Binding-site contacts:
Ligand atom CAR contacts residue GLN227 of chain 1.A at 4.0 Å.
Ligand atom CAI contacts residue THR169 of chain 1.A at 4.0 Å.
Ligand atom CAQ contacts residue LEU172 of chain 1.A at 4.0 Å (hydrophobic).
Ligand atom CAX contacts residue THR509 of chain 1.A at 3.8 Å.
Ligand atom CAE contacts residue LEU176 of chain 1.A at 3.8 Å (hydrophobic).
Ligand atom CBB contacts residue LEU176 of chain 1.A at 3.8 Å (hydrophobic).
Ligand atom CAU contacts residue TRP517 of chain 1.A at 3.8 Å (hydrophobic).
Ligand atom CAR contacts residue ALA513 of chain 1.A at 3.7 Å (hydrophobic).
Ligand atom CAC contacts residue LEU518 of chain 1.A at 3.7 Å (hydrophobic).
Ligand atom CAX contacts residue GLN227 of chain 1.A at 3.6 Å.
Ligand atom CAT contacts residue LEU510 of chain 1.A at 4.1 Å (hydrophobic).
Ligand atom CAR contacts residue LEU510 of chain 1.A at 3.8 Å (hydrophobic).
Ligand atom CAK contacts residue LEU172 of chain 1.A at 3.8 Å (hydrophobic).
Ligand atom CAX contacts residue ASN230 of chain 1.A at 4.0 Å.
Ligand atom CAS contacts residue ALA513 of chain 1.A at 4.1 Å (hydrophobic).
Ligand atom OAW contacts residue GLN227 of chain 1.A at 3.9 Å.
Ligand atom OAF contacts residue THR509 of chain 1.A at 4.0 Å.
Ligand atom OAF contacts residue GLN227 of chain 1.A at 2.9 Å (h-bond).
Ligand atom CAL contacts residue ASN230 of chain 1.A at 4.0 Å.
Ligand atom CAC contacts residue TRP517 of chain 1.A at 4.1 Å (hydrophobic).
Ligand atom CAD contacts residue GLN227 of chain 1.A at 3.8 Å.
Ligand atom CAJ contacts residue SER521 of chain 1.A at 4.1 Å.
Ligand atom CAY contacts residue LEU510 of chain 1.A at 4.1 Å (hydrophobic).
Ligand atom CAE contacts residue LEU173 of chain 1.A at 4.0 Å (hydrophobic).
Ligand atom OAH contacts residue ASN230 of chain 1.A at 4.0 Å.
Ligand atom CAA contacts residue LEU524 of chain 1.A at 3.5 Å (hydrophobic).
Ligand atom CAD contacts residue TRP517 of chain 1.A at 3.7 Å (hydrophobic).
Ligand atom CAS contacts residue ILE514 of chain 1.A at 4.0 Å (hydrophobic).
Ligand atom CAB contacts residue Y011 of chain 1.H at 3.4 Å.
Ligand atom CAA contacts residue LEU525 of chain 1.A at 3.8 Å (hydrophobic).
Ligand atom CAP contacts residue LEU176 of chain 1.A at 3.9 Å (hydrophobic).
Ligand atom CAV contacts residue THR169 of chain 1.A at 3.9 Å.
Ligand atom CAT contacts residue ALA513 of chain 1.A at 3.9 Å (hydrophobic).
Ligand atom CAS contacts residue TRP517 of chain 1.A at 3.8 Å (hydrophobic).
Ligand atom OAH contacts residue THR509 of chain 1.A at 3.4 Å (h-bond).
Ligand atom OAG contacts residue LEU510 of chain 1.A at 3.1 Å.
Ligand atom CAT contacts residue ILE514 of chain 1.A at 4.0 Å (hydrophobic).
Ligand atom CAE contacts residue TRP517 of chain 1.A at 3.3 Å (hydrophobic).
Ligand atom CAL contacts residue GLN227 of chain 1.A at 4.1 Å.
Ligand atom CAB contacts residue LEU525 of chain 1.A at 3.8 Å (hydrophobic).

Sequence of chain 1.A:
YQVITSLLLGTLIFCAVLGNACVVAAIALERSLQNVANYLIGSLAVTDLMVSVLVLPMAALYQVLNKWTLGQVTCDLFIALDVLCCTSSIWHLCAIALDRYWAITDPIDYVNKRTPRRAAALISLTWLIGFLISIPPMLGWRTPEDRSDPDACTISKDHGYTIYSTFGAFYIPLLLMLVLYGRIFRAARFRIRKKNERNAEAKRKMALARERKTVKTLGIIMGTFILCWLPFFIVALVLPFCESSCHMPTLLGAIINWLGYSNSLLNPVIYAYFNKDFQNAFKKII

This protein binds this small molecule.
Small molecule (SMILES): CC(C)CCC[C@@H](C)[C@H]1CC[C@H]2[C@@H]3CC=C4C[C@@H](OC(=O)CCC(=O)O)CC[C@]4(C)[C@H]3CC[C@]12C